Binding-site contacts:
Ligand atom C4 contacts residue GLN580 of chain 1.C at 3.3 Å.
Ligand atom C8 contacts residue GLN580 of chain 1.C at 4.2 Å.
Ligand atom N2 contacts residue ASN331 of chain 1.C at 2.9 Å (h-bond).
Ligand atom C1 contacts residue GLN580 of chain 1.C at 4.0 Å.
Ligand atom C6 contacts residue GLN580 of chain 1.C at 3.6 Å.
Ligand atom C2 contacts residue ASN331 of chain 1.C at 2.5 Å.
Ligand atom C6 contacts residue LEU582 of chain 1.C at 4.0 Å (hydrophobic).
Ligand atom O6 contacts residue ASN331 of chain 1.C at 4.2 Å.
Ligand atom C3 contacts residue GLN580 of chain 1.C at 4.1 Å.
Ligand atom O5 contacts residue ASN331 of chain 1.C at 2.4 Å (h-bond).
Ligand atom C1 contacts residue ASN331 of chain 1.C at 1.4 Å.
Ligand atom C2 contacts residue GLN580 of chain 1.C at 3.8 Å.
Ligand atom C4 contacts residue ASN331 of chain 1.C at 4.2 Å.
Ligand atom O5 contacts residue GLN580 of chain 1.C at 3.2 Å (h-bond).
Ligand atom C5 contacts residue GLN580 of chain 1.C at 3.5 Å.
Ligand atom C6 contacts residue ASN331 of chain 1.C at 4.5 Å.
Ligand atom C5 contacts residue ASN331 of chain 1.C at 3.6 Å.
Ligand atom C3 contacts residue ASN331 of chain 1.C at 3.8 Å.
Ligand atom O7 contacts residue ASN331 of chain 1.C at 3.9 Å.
Ligand atom C7 contacts residue ASN331 of chain 1.C at 3.4 Å.
Ligand atom O4 contacts residue GLN580 of chain 1.C at 4.3 Å.
Ligand atom C8 contacts residue ASN331 of chain 1.C at 4.1 Å.

A protein and the small-molecule ligand that binds it are described below.
Small molecule (SMILES): CC(=O)N[C@@H]1[C@@H](O)[C@H](O)[C@@H](CO)O[C@H]1O

Sequence of chain 1.C:
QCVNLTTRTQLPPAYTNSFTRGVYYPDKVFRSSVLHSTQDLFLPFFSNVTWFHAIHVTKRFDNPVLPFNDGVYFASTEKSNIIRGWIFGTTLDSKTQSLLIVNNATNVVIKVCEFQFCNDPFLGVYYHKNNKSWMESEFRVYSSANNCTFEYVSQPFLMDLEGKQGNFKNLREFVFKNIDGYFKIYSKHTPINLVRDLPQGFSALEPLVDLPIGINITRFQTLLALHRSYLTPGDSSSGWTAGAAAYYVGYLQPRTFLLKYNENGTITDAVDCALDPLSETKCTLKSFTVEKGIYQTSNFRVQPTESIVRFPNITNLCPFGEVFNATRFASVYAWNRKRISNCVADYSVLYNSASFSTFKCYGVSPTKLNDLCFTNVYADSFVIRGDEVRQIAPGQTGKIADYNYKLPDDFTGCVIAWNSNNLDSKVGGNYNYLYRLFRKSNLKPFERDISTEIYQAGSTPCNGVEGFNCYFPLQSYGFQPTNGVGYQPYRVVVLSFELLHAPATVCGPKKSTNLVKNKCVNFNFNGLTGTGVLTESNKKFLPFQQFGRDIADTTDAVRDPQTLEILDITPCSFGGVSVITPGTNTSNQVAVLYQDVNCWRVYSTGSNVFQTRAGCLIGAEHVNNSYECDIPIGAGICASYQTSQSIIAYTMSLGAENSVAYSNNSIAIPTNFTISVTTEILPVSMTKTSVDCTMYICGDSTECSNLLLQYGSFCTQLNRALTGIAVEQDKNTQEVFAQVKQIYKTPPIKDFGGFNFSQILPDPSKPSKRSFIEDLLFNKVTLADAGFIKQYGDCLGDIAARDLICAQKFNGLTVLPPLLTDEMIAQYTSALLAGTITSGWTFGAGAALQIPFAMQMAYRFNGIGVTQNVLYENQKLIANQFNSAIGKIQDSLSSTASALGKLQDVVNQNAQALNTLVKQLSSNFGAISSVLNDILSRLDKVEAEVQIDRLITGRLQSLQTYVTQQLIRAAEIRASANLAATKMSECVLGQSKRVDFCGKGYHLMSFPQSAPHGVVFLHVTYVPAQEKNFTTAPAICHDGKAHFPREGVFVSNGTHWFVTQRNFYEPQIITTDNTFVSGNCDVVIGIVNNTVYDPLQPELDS